Binding-site contacts:
Ligand atom N2 contacts residue ASN32 of chain 1.C at 2.9 Å (h-bond).
Ligand atom C8 contacts residue ASN32 of chain 1.C at 4.3 Å.
Ligand atom C7 contacts residue ASN32 of chain 1.C at 3.1 Å.
Ligand atom O7 contacts residue ASN32 of chain 1.C at 3.0 Å (h-bond).
Ligand atom C1 contacts residue ASN32 of chain 1.C at 1.4 Å.
Ligand atom C3 contacts residue ASN32 of chain 1.C at 3.8 Å.
Ligand atom C1 contacts residue ASN33 of chain 1.C at 3.5 Å.
Ligand atom O6 contacts residue ASN33 of chain 1.C at 3.4 Å (h-bond).
Ligand atom C5 contacts residue ASN32 of chain 1.C at 3.7 Å.
Ligand atom C4 contacts residue ASN32 of chain 1.C at 4.2 Å.
Ligand atom C2 contacts residue ASN32 of chain 1.C at 2.5 Å.
Ligand atom O5 contacts residue ASN33 of chain 1.C at 2.8 Å (h-bond).
Ligand atom C8 contacts residue GLN28 of chain 1.C at 3.9 Å.
Ligand atom C6 contacts residue ASN33 of chain 1.C at 3.8 Å.
Ligand atom C5 contacts residue ASN33 of chain 1.C at 3.8 Å.
Ligand atom O5 contacts residue ASN32 of chain 1.C at 2.4 Å (h-bond).

This small molecule binds to this protein.
Small molecule (SMILES): CC(=O)N[C@@H]1[C@@H](O)[C@H](O)[C@@H](CO)O[C@H]1O

Sequence of chain 1.C:
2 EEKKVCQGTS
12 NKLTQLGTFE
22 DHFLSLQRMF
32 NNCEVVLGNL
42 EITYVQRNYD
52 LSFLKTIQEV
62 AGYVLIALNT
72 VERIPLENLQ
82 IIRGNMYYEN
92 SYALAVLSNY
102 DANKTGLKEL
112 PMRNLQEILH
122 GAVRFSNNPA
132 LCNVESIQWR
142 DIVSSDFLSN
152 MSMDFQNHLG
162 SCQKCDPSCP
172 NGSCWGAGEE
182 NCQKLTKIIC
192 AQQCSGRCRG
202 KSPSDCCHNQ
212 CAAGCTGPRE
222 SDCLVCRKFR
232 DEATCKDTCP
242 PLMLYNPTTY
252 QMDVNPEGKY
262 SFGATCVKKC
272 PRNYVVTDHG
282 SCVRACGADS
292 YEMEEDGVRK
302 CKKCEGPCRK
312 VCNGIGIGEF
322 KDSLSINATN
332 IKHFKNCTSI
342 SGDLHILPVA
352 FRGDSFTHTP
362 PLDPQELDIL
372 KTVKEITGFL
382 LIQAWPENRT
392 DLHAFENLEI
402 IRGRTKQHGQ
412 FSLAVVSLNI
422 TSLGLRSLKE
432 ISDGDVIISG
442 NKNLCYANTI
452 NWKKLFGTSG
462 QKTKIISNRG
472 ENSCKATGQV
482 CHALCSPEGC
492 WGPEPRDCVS